Binding-site contacts:
Ligand atom C18 contacts residue PHE86 of chain 1.D at 3.7 Å (hydrophobic).
Ligand atom C16 contacts residue LEU82 of chain 1.D at 3.9 Å (hydrophobic).
Ligand atom C21 contacts residue ALA45 of chain 1.D at 3.6 Å (hydrophobic).
Ligand atom C5 contacts residue ILE41 of chain 1.D at 3.7 Å (hydrophobic).
Ligand atom C9 contacts residue ILE118 of chain 1.D at 3.6 Å (hydrophobic).
Ligand atom O19 contacts residue ARG89 of chain 1.D at 3.1 Å (salt-bridge).
Ligand atom C1 contacts residue CYS205 of chain 1.D at 3.6 Å (hydrophobic).
Ligand atom C16 contacts residue ALA45 of chain 1.D at 3.8 Å (hydrophobic).
Ligand atom C4 contacts residue CYS205 of chain 1.D at 3.9 Å (hydrophobic).
Ligand atom C21 contacts residue TRP78 of chain 1.D at 3.6 Å (hydrophobic).
Ligand atom C16 contacts residue PHE86 of chain 1.D at 3.9 Å (hydrophobic).
Ligand atom C17 contacts residue ALA45 of chain 1.D at 3.7 Å (hydrophobic).
Ligand atom C12 contacts residue ALA45 of chain 1.D at 3.7 Å (hydrophobic).
Ligand atom O20 contacts residue ALA100 of chain 1.D at 2.6 Å (h-bond).
Ligand atom N13 contacts residue ILE41 of chain 1.D at 3.4 Å.
Ligand atom C3 contacts residue CYS205 of chain 1.D at 3.6 Å (hydrophobic).
Ligand atom C23 contacts residue HIS208 of chain 1.D at 3.5 Å.
Ligand atom C14 contacts residue ILE41 of chain 1.D at 3.8 Å (hydrophobic).
Ligand atom C27 contacts residue LEU209 of chain 1.D at 3.8 Å (hydrophobic).
Ligand atom O20 contacts residue ALA44 of chain 1.D at 3.2 Å.
Ligand atom O20 contacts residue ARG89 of chain 1.D at 3.5 Å (salt-bridge).
Ligand atom O19 contacts residue GLN48 of chain 1.D at 3.4 Å.
Ligand atom O20 contacts residue LEU99 of chain 1.D at 2.8 Å.
Ligand atom C17 contacts residue PHE86 of chain 1.D at 3.9 Å (hydrophobic).
Ligand atom C6 contacts residue ILE41 of chain 1.D at 3.9 Å (hydrophobic).
Ligand atom C12 contacts residue PHE86 of chain 1.D at 3.9 Å (hydrophobic).
Ligand atom C2 contacts residue CYS205 of chain 1.D at 3.5 Å (hydrophobic).
Ligand atom C27 contacts residue ALA45 of chain 1.D at 3.7 Å (hydrophobic).
Ligand atom C15 contacts residue PHE86 of chain 1.D at 3.7 Å (hydrophobic).
Ligand atom C18 contacts residue ALA100 of chain 1.D at 3.4 Å (hydrophobic).
Ligand atom O19 contacts residue ALA100 of chain 1.D at 2.9 Å.
Ligand atom O19 contacts residue PHE86 of chain 1.D at 3.9 Å.
Ligand atom C22 contacts residue ILE83 of chain 1.D at 3.6 Å (hydrophobic).
Ligand atom N13 contacts residue PHE86 of chain 1.D at 3.8 Å.
Ligand atom C18 contacts residue ALA44 of chain 1.D at 3.7 Å (hydrophobic).
Ligand atom C4 contacts residue ILE41 of chain 1.D at 3.8 Å (hydrophobic).
Ligand atom C18 contacts residue ARG89 of chain 1.D at 3.6 Å.
Ligand atom C14 contacts residue PHE86 of chain 1.D at 3.7 Å (hydrophobic).
Ligand atom C22 contacts residue CYS205 of chain 1.D at 3.9 Å (hydrophobic).
Ligand atom C17 contacts residue LEU82 of chain 1.D at 3.4 Å (hydrophobic).

Sequence of chain 1.D:
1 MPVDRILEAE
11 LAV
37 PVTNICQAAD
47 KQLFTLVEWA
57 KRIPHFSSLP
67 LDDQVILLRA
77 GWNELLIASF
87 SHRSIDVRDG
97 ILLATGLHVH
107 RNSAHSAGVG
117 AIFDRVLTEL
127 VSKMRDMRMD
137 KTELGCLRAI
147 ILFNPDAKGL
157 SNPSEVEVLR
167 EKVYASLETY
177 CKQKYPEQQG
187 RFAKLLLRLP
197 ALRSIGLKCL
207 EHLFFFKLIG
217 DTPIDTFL

The protein below binds the small molecule below.
Small molecule (SMILES): Cc1cc2c(cc1C1(c3ccc(C(=O)O)cn3)CC1)C(C)(C)CCC2(C)C